The small molecule below binds the protein below.
Small molecule (SMILES): COc1ccc([C@H](CN(C)C)C2(O)CCCCC2)cc1

Binding-site contacts:
Ligand atom C16 contacts residue ASP46 of chain 4.A at 3.4 Å.
Ligand atom C04 contacts residue MET85 of chain 4.A at 4.1 Å (hydrophobic).
Ligand atom C15 contacts residue ASP46 of chain 4.A at 4.2 Å.
Ligand atom C20 contacts residue ALA53 of chain 4.A at 3.8 Å (hydrophobic).
Ligand atom C19 contacts residue PHE104 of chain 4.A at 3.9 Å (hydrophobic).
Ligand atom C03 contacts residue PHE104 of chain 4.A at 3.6 Å (hydrophobic).
Ligand atom N09 contacts residue TRP56 of chain 4.A at 3.8 Å.
Ligand atom C03 contacts residue TRP56 of chain 4.A at 3.6 Å (hydrophobic).
Ligand atom C08 contacts residue TRP56 of chain 4.A at 3.5 Å (hydrophobic).
Ligand atom C06 contacts residue TRP56 of chain 4.A at 3.9 Å (hydrophobic).
Ligand atom O02 contacts residue TRP56 of chain 4.A at 4.0 Å.
Ligand atom C19 contacts residue TRP56 of chain 4.A at 3.8 Å (hydrophobic).
Ligand atom C11 contacts residue GLU421 of chain 4.A at 3.4 Å.
Ligand atom C04 contacts residue SER103 of chain 4.A at 3.9 Å.
Ligand atom C05 contacts residue PHE422 of chain 4.A at 3.5 Å (hydrophobic).
Ligand atom C13 contacts residue SER103 of chain 4.A at 3.4 Å.
Ligand atom C13 contacts residue PHE422 of chain 4.A at 3.7 Å (hydrophobic).
Ligand atom O02 contacts residue LEU83 of chain 4.A at 3.6 Å.
Ligand atom C01 contacts residue LEU83 of chain 4.A at 4.0 Å (hydrophobic).
Ligand atom C04 contacts residue PHE104 of chain 4.A at 4.0 Å (hydrophobic).
Ligand atom C10 contacts residue TRP56 of chain 4.A at 3.4 Å (hydrophobic).
Ligand atom C20 contacts residue PHE104 of chain 4.A at 3.5 Å (hydrophobic).
Ligand atom O02 contacts residue PHE104 of chain 4.A at 4.0 Å.
Ligand atom C17 contacts residue ASP46 of chain 4.A at 4.1 Å.
Ligand atom C11 contacts residue TRP56 of chain 4.A at 3.9 Å (hydrophobic).
Ligand atom C01 contacts residue ALA53 of chain 4.A at 3.4 Å (hydrophobic).
Ligand atom C19 contacts residue ALA53 of chain 4.A at 4.2 Å (hydrophobic).
Ligand atom C16 contacts residue PHE44 of chain 4.A at 3.4 Å (hydrophobic).
Ligand atom C01 contacts residue TRP33 of chain 4.A at 4.1 Å (hydrophobic).
Ligand atom C20 contacts residue TRP56 of chain 4.A at 3.5 Å (hydrophobic).
Ligand atom C15 contacts residue PHE44 of chain 4.A at 3.4 Å (hydrophobic).
Ligand atom O18 contacts residue ASP46 of chain 4.A at 3.2 Å (salt-bridge).
Ligand atom C05 contacts residue TRP56 of chain 4.A at 4.1 Å (hydrophobic).
Ligand atom C05 contacts residue SER103 of chain 4.A at 3.5 Å.
Ligand atom C08 contacts residue PHE422 of chain 4.A at 3.8 Å (hydrophobic).
Ligand atom C01 contacts residue ARG57 of chain 4.A at 3.6 Å.
Ligand atom C17 contacts residue PHE104 of chain 4.A at 4.1 Å (hydrophobic).
Ligand atom C04 contacts residue TRP56 of chain 4.A at 3.9 Å (hydrophobic).
Ligand atom C14 contacts residue SER103 of chain 4.A at 4.0 Å.
Ligand atom C11 contacts residue PHE422 of chain 4.A at 4.0 Å (hydrophobic).

Sequence of chain 4.A:
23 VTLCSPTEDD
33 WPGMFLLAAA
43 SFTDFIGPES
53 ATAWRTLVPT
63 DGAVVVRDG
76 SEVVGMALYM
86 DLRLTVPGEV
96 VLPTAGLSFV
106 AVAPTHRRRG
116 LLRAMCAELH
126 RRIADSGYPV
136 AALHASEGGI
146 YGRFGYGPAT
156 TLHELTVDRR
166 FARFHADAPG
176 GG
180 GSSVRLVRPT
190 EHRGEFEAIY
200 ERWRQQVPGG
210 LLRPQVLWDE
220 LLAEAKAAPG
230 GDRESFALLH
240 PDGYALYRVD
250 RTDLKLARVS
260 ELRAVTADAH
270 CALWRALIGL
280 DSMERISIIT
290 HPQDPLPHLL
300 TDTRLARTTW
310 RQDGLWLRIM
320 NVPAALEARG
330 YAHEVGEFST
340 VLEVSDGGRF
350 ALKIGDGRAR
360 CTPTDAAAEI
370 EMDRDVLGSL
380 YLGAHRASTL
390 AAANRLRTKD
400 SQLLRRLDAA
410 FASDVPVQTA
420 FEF